Sequence of chain 37.A:
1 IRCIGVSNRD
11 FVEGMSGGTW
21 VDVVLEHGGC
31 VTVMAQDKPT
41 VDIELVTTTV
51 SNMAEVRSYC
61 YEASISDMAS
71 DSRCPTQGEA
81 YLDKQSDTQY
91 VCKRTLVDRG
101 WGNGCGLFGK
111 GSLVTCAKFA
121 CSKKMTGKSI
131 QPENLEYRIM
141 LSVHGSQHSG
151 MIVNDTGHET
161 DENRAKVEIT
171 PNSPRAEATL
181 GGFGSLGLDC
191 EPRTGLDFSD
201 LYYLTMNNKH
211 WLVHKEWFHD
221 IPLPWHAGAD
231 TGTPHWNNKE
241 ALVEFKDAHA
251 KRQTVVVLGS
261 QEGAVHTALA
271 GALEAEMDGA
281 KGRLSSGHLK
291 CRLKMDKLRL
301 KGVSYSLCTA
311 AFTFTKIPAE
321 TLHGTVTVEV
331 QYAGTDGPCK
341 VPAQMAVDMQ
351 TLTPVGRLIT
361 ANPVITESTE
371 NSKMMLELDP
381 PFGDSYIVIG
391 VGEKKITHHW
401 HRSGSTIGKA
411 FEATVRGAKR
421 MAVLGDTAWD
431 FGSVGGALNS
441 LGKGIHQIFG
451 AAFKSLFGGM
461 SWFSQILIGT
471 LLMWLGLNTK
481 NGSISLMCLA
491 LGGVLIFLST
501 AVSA

This protein binds this small molecule.
Small molecule (SMILES): CC(=O)N[C@@H]1[C@@H](O)[C@H](O)[C@@H](CO)O[C@H]1O

Binding-site contacts:
Ligand atom C7 contacts residue ASN154 of chain 37.A at 3.0 Å.
Ligand atom N2 contacts residue ASN154 of chain 37.A at 3.0 Å (h-bond).
Ligand atom C8 contacts residue ILE152 of chain 37.A at 4.3 Å (hydrophobic).
Ligand atom C8 contacts residue ASN154 of chain 37.A at 4.1 Å.
Ligand atom O5 contacts residue ASN154 of chain 37.A at 2.4 Å (h-bond).
Ligand atom O7 contacts residue ASN154 of chain 37.A at 2.7 Å (h-bond).
Ligand atom C2 contacts residue ASN154 of chain 37.A at 2.5 Å.
Ligand atom C1 contacts residue THR160 of chain 37.A at 3.0 Å.
Ligand atom C4 contacts residue THR160 of chain 37.A at 3.6 Å.
Ligand atom C5 contacts residue THR160 of chain 37.A at 3.7 Å.
Ligand atom O5 contacts residue THR160 of chain 37.A at 3.2 Å.
Ligand atom O7 contacts residue THR160 of chain 37.A at 2.5 Å.
Ligand atom O3 contacts residue THR160 of chain 37.A at 4.3 Å.
Ligand atom N2 contacts residue THR160 of chain 37.A at 3.5 Å.
Ligand atom O6 contacts residue HIS158 of chain 37.A at 3.4 Å (h-bond).
Ligand atom C3 contacts residue THR160 of chain 37.A at 3.9 Å.
Ligand atom C1 contacts residue ASN154 of chain 37.A at 1.6 Å.
Ligand atom C8 contacts residue VAL153 of chain 37.A at 4.4 Å (hydrophobic).
Ligand atom C4 contacts residue ASN154 of chain 37.A at 4.3 Å.
Ligand atom C2 contacts residue THR160 of chain 37.A at 2.7 Å.
Ligand atom O5 contacts residue HIS158 of chain 37.A at 3.8 Å.
Ligand atom C5 contacts residue ASN154 of chain 37.A at 3.8 Å.
Ligand atom C6 contacts residue HIS158 of chain 37.A at 4.0 Å.
Ligand atom C6 contacts residue THR160 of chain 37.A at 3.7 Å.
Ligand atom O7 contacts residue ASP161 of chain 37.A at 3.7 Å.
Ligand atom C7 contacts residue THR160 of chain 37.A at 3.4 Å.
Ligand atom C3 contacts residue ASN154 of chain 37.A at 3.9 Å.